Sequence of chain 1.A:
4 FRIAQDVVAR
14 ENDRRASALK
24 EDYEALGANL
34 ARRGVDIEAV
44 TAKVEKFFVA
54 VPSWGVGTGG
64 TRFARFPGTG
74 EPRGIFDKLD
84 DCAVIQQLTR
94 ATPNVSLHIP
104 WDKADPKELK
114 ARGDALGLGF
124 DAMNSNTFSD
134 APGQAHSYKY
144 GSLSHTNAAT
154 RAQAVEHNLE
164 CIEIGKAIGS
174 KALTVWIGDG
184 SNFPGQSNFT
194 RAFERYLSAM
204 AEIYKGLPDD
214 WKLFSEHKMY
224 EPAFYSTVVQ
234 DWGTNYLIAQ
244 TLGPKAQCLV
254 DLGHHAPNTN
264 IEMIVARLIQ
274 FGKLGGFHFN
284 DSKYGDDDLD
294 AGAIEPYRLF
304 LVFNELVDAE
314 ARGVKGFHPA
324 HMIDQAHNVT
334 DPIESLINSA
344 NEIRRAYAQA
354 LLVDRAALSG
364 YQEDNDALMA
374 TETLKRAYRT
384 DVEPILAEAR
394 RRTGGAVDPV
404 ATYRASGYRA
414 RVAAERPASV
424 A

Sequence of chain 1.B:
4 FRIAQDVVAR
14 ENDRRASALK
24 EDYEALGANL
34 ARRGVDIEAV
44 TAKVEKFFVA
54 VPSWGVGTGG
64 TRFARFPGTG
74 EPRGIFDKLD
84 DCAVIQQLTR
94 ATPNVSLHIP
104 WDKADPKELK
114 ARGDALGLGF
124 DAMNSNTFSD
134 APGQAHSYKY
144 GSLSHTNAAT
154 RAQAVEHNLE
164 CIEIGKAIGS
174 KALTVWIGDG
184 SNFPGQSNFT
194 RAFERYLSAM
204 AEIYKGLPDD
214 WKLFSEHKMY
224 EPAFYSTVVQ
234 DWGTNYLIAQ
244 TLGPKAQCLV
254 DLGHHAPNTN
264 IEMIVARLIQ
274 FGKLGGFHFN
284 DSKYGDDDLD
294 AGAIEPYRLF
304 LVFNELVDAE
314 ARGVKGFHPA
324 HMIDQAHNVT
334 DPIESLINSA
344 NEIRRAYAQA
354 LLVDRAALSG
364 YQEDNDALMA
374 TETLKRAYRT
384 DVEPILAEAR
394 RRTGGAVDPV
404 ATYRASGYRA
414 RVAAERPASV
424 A

Binding-site contacts:
Ligand atom O1 contacts residue ASP289 of chain 1.A at 3.3 Å (salt-bridge).
Ligand atom O5 contacts residue PHE131 of chain 1.A at 4.0 Å.
Ligand atom C6 contacts residue HIS101 of chain 1.A at 3.3 Å.
Ligand atom O3 contacts residue GLU219 of chain 1.A at 2.9 Å (salt-bridge).
Ligand atom C1 contacts residue TRP179 of chain 1.A at 3.3 Å (hydrophobic).
Ligand atom O3 contacts residue HIS281 of chain 1.A at 3.2 Å.
Ligand atom O1 contacts residue TRP179 of chain 1.A at 3.6 Å.
Ligand atom O4 contacts residue MN1 of chain 1.F at 4.0 Å.
Ligand atom C4 contacts residue TRP179 of chain 1.A at 4.0 Å (hydrophobic).
Ligand atom O1 contacts residue MN1 of chain 1.F at 2.2 Å.
Ligand atom C2 contacts residue MN1 of chain 1.E at 3.0 Å.
Ligand atom O4 contacts residue ASP327 of chain 1.A at 3.0 Å (salt-bridge).
Ligand atom C2 contacts residue ASP327 of chain 1.A at 3.7 Å.
Ligand atom C3 contacts residue GLU219 of chain 1.A at 3.6 Å.
Ligand atom O2 contacts residue MN1 of chain 1.F at 2.3 Å.
Ligand atom O1 contacts residue LYS221 of chain 1.A at 2.7 Å (salt-bridge).
Ligand atom O3 contacts residue ASP327 of chain 1.A at 2.9 Å (salt-bridge).
Ligand atom O1 contacts residue HIS257 of chain 1.A at 3.3 Å (h-bond).
Ligand atom C5 contacts residue HIS101 of chain 1.A at 3.5 Å.
Ligand atom C2 contacts residue HIS257 of chain 1.A at 3.4 Å.
Ligand atom O2 contacts residue MN1 of chain 1.E at 2.2 Å.
Ligand atom O1 contacts residue PHE66 of chain 1.B at 3.4 Å.
Ligand atom C2 contacts residue TRP179 of chain 1.A at 3.7 Å (hydrophobic).
Ligand atom O2 contacts residue HIS257 of chain 1.A at 3.1 Å (h-bond).
Ligand atom O2 contacts residue GLU219 of chain 1.A at 3.3 Å (salt-bridge).
Ligand atom C3 contacts residue MN1 of chain 1.E at 3.3 Å.
Ligand atom C4 contacts residue ASP327 of chain 1.A at 3.7 Å.
Ligand atom C3 contacts residue TRP179 of chain 1.A at 3.7 Å (hydrophobic).
Ligand atom C1 contacts residue HIS257 of chain 1.A at 3.9 Å.
Ligand atom C1 contacts residue MN1 of chain 1.F at 2.8 Å.
Ligand atom C2 contacts residue GLU219 of chain 1.A at 3.5 Å.
Ligand atom C1 contacts residue LYS221 of chain 1.A at 3.8 Å.
Ligand atom O3 contacts residue MN1 of chain 1.E at 2.5 Å.
Ligand atom O5 contacts residue HIS101 of chain 1.A at 2.7 Å (h-bond).
Ligand atom O2 contacts residue ASP327 of chain 1.A at 2.6 Å (salt-bridge).
Ligand atom C3 contacts residue ASP327 of chain 1.A at 3.6 Å.
Ligand atom C2 contacts residue MN1 of chain 1.F at 3.0 Å.
Ligand atom C1 contacts residue PHE66 of chain 1.B at 3.6 Å (hydrophobic).
Ligand atom C6 contacts residue TRP57 of chain 1.A at 3.7 Å (hydrophobic).
Ligand atom O2 contacts residue ASP254 of chain 1.A at 3.2 Å (salt-bridge).

The small molecule below binds the protein below.
Small molecule (SMILES): C[C@H](O)[C@H](O)[C@@H](O)[C@@H](O)C=O